Binding-site contacts:
Ligand atom C7 contacts residue PHE377 of chain 1.C at 4.2 Å (hydrophobic).
Ligand atom O4 contacts residue ARG158 of chain 1.C at 4.0 Å.
Ligand atom C1 contacts residue THR380 of chain 1.C at 3.3 Å.
Ligand atom C8 contacts residue ASN378 of chain 1.C at 3.4 Å.
Ligand atom C5 contacts residue ARG158 of chain 1.C at 4.4 Å.
Ligand atom C7 contacts residue LYS379 of chain 1.C at 4.4 Å.
Ligand atom C8 contacts residue THR385 of chain 1.C at 3.2 Å.
Ligand atom C5 contacts residue ASN378 of chain 1.C at 3.7 Å.
Ligand atom C8 contacts residue PHE377 of chain 1.C at 4.0 Å (hydrophobic).
Ligand atom N2 contacts residue ASN378 of chain 1.C at 2.8 Å (h-bond).
Ligand atom O5 contacts residue ASN378 of chain 1.C at 2.4 Å (h-bond).
Ligand atom O5 contacts residue THR380 of chain 1.C at 3.7 Å.
Ligand atom C3 contacts residue ASN378 of chain 1.C at 3.8 Å.
Ligand atom C4 contacts residue ASN378 of chain 1.C at 4.2 Å.
Ligand atom O7 contacts residue PHE377 of chain 1.C at 4.0 Å.
Ligand atom O6 contacts residue ARG158 of chain 1.C at 3.8 Å.
Ligand atom C5 contacts residue THR380 of chain 1.C at 4.1 Å.
Ligand atom C8 contacts residue ASP386 of chain 1.C at 4.5 Å.
Ligand atom O7 contacts residue LYS379 of chain 1.C at 4.4 Å.
Ligand atom C1 contacts residue ASN378 of chain 1.C at 1.4 Å.
Ligand atom O6 contacts residue ASN378 of chain 1.C at 4.3 Å.
Ligand atom C2 contacts residue THR385 of chain 1.C at 4.0 Å.
Ligand atom C2 contacts residue ASN378 of chain 1.C at 2.4 Å.
Ligand atom O7 contacts residue ASN378 of chain 1.C at 4.2 Å.
Ligand atom C7 contacts residue ASN378 of chain 1.C at 3.3 Å.

The small molecule below binds the protein below.
Small molecule (SMILES): CC(=O)N[C@H]1[C@H](O[C@H]2[C@H](O)[C@@H](NC(C)=O)CO[C@@H]2CO)O[C@H](CO)[C@@H](O)[C@@H]1O[C@@H]1O[C@H](CO)[C@@H](O)[C@H](O)[C@@H]1O

Sequence of chain 1.C:
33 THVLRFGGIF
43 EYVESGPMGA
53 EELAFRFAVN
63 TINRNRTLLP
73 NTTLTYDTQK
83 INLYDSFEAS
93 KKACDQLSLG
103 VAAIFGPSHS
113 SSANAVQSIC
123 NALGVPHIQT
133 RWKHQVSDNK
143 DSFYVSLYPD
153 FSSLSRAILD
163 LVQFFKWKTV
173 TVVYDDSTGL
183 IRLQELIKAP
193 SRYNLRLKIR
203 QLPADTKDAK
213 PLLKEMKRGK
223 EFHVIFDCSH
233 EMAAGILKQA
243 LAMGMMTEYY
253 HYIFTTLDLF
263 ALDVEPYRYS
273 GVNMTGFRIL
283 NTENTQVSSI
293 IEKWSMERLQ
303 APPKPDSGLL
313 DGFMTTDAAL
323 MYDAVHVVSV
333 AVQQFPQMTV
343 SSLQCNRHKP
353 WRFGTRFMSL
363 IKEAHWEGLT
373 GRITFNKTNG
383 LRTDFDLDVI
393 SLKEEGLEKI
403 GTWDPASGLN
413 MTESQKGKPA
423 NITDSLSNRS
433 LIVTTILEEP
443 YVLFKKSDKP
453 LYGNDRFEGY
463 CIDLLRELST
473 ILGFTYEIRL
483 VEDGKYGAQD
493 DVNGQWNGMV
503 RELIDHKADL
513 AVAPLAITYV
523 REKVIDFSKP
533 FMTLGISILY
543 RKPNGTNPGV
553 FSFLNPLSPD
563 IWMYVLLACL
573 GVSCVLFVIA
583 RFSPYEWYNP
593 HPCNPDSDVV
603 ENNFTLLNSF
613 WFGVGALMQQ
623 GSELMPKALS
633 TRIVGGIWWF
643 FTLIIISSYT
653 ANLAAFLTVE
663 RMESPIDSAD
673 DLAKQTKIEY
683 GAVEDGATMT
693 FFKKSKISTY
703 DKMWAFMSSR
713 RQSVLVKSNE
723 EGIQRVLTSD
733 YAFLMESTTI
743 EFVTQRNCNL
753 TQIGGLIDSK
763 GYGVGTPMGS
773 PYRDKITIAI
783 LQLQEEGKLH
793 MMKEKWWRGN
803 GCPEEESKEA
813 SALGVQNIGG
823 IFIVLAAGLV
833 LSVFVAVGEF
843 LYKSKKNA